Sequence of chain 1.E:
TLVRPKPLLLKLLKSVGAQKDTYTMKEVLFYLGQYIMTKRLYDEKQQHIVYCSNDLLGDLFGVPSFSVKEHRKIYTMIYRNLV

A small-molecule ligand and the protein it binds are described below.
Small molecule (SMILES): CC(=O)N[C@H](C(=O)N[C@@H](CO)C(=O)N[C@@H](Cc1ccccc1)C(=O)N[C@@H](C)C(=O)N[C@@H](CCC(=O)O)C(=O)N[C@@H](Cc1ccc(O)cc1)C(=O)N[C@@H](CC1=c2ccccc2=NC1)C(=O)N[C@H]1CCCCN[C@@H](S)SC[C@@H](C(N)=O)NC(=O)[C@H](CO)NC(=O)[C@H](CC(C)C)NC(=O)[C@H](CC(C)C)NC1=O)[C@@H](C)O

Binding-site contacts:
Ligand atom CB contacts residue VAL69 of chain 1.E at 3.3 Å (hydrophobic).
Ligand atom N contacts residue HIS72 of chain 1.E at 3.7 Å.
Ligand atom O contacts residue TYR76 of chain 1.E at 3.0 Å (h-bond).
Ligand atom CA contacts residue GLN48 of chain 1.E at 3.7 Å.
Ligand atom CA contacts residue GLN48 of chain 1.E at 3.9 Å.
Ligand atom CG contacts residue HIS72 of chain 1.E at 3.9 Å.
Ligand atom CB contacts residue LYS27 of chain 1.E at 3.9 Å.
Ligand atom O contacts residue TYR76 of chain 1.E at 3.1 Å (h-bond).
Ligand atom CH2 contacts residue LEU33 of chain 1.E at 3.6 Å (hydrophobic).
Ligand atom CB contacts residue GLN48 of chain 1.E at 3.6 Å.
Ligand atom O contacts residue LYS27 of chain 1.E at 3.5 Å (salt-bridge).
Ligand atom NE1 contacts residue LEU30 of chain 1.E at 3.6 Å.
Ligand atom CB contacts residue HIS72 of chain 1.E at 3.7 Å.
Ligand atom CE1 contacts residue VAL69 of chain 1.E at 3.6 Å (hydrophobic).
Ligand atom O contacts residue HIS72 of chain 1.E at 3.7 Å.
Ligand atom C contacts residue GLN48 of chain 1.E at 3.7 Å.
Ligand atom CD1 contacts residue HIS72 of chain 1.E at 3.8 Å.
Ligand atom CE2 contacts residue LEU30 of chain 1.E at 3.9 Å (hydrophobic).
Ligand atom CE2 contacts residue HIS49 of chain 1.E at 3.8 Å.
Ligand atom N contacts residue GLN48 of chain 1.E at 3.0 Å (h-bond).
Ligand atom CD2 contacts residue HIS49 of chain 1.E at 3.7 Å.
Ligand atom CB contacts residue TYR43 of chain 1.E at 3.8 Å (hydrophobic).
Ligand atom O contacts residue VAL69 of chain 1.E at 3.7 Å.
Ligand atom CE1 contacts residue VAL51 of chain 1.E at 3.6 Å (hydrophobic).
Ligand atom CZ2 contacts residue LEU30 of chain 1.E at 3.7 Å (hydrophobic).
Ligand atom CG contacts residue GLN48 of chain 1.E at 3.9 Å.
Ligand atom CA contacts residue HIS72 of chain 1.E at 3.4 Å.
Ligand atom CD1 contacts residue VAL69 of chain 1.E at 3.6 Å (hydrophobic).
Ligand atom CD1 contacts residue GLN48 of chain 1.E at 3.2 Å.
Ligand atom CE1 contacts residue LYS70 of chain 1.E at 3.7 Å.
Ligand atom CA contacts residue TYR76 of chain 1.E at 3.6 Å (hydrophobic).
Ligand atom C contacts residue TYR76 of chain 1.E at 4.0 Å (hydrophobic).
Ligand atom CD1 contacts residue VAL69 of chain 1.E at 4.0 Å (hydrophobic).
Ligand atom C contacts residue VAL69 of chain 1.E at 3.7 Å (hydrophobic).
Ligand atom C contacts residue TYR76 of chain 1.E at 3.5 Å (hydrophobic).
Ligand atom CD2 contacts residue MET38 of chain 1.E at 4.0 Å (hydrophobic).
Ligand atom CZ2 contacts residue LEU33 of chain 1.E at 3.7 Å (hydrophobic).
Ligand atom CD1 contacts residue TYR43 of chain 1.E at 3.9 Å (hydrophobic).
Ligand atom CD1 contacts residue ILE75 of chain 1.E at 3.2 Å (hydrophobic).
Ligand atom CD2 contacts residue LEU30 of chain 1.E at 3.8 Å (hydrophobic).